Binding-site contacts:
Ligand atom CA contacts residue GLU189 of chain 1.A at 3.5 Å.
Ligand atom CB contacts residue ASN233 of chain 1.A at 3.6 Å.
Ligand atom O contacts residue ASN233 of chain 1.A at 2.8 Å (h-bond).
Ligand atom CA contacts residue LEU181 of chain 1.A at 3.6 Å (hydrophobic).
Ligand atom N contacts residue GLU189 of chain 1.A at 2.5 Å (salt-bridge).
Ligand atom CG contacts residue ARG67 of chain 1.A at 3.1 Å.
Ligand atom O1P contacts residue ARG63 of chain 1.A at 3.1 Å (salt-bridge).
Ligand atom C contacts residue GLU189 of chain 1.A at 2.8 Å.
Ligand atom CA contacts residue ASN182 of chain 1.A at 3.4 Å.
Ligand atom CG contacts residue ASN233 of chain 1.A at 3.6 Å.
Ligand atom C contacts residue ASN233 of chain 1.A at 3.7 Å.
Ligand atom O3P contacts residue LYS56 of chain 1.A at 3.0 Å (salt-bridge).
Ligand atom O3P contacts residue ARG63 of chain 1.A at 2.4 Å (salt-bridge).
Ligand atom O2P contacts residue TYR137 of chain 1.A at 2.6 Å (h-bond).
Ligand atom CD2 contacts residue ASN233 of chain 1.A at 3.0 Å.
Ligand atom P contacts residue ARG136 of chain 1.A at 3.7 Å.
Ligand atom CB contacts residue TRP237 of chain 1.A at 3.7 Å (hydrophobic).
Ligand atom O contacts residue ASN182 of chain 1.A at 3.0 Å (h-bond).
Ligand atom CA contacts residue GLU189 of chain 1.A at 2.9 Å.
Ligand atom O contacts residue LYS129 of chain 1.A at 2.9 Å (salt-bridge).
Ligand atom CB contacts residue GLU189 of chain 1.A at 3.2 Å.
Ligand atom O1P contacts residue ARG136 of chain 1.A at 3.0 Å (salt-bridge).
Ligand atom CB contacts residue ASN182 of chain 1.A at 3.1 Å.
Ligand atom OXT contacts residue FSC1 of chain 1.C at 3.6 Å.
Ligand atom CB contacts residue ASN233 of chain 1.A at 3.5 Å.
Ligand atom NE2 contacts residue ARG67 of chain 1.A at 3.2 Å (salt-bridge).
Ligand atom O contacts residue GLU189 of chain 1.A at 3.7 Å.
Ligand atom CG1 contacts residue GLY178 of chain 1.A at 3.6 Å.
Ligand atom OG contacts residue GLU189 of chain 1.A at 2.7 Å (salt-bridge).
Ligand atom P contacts residue ARG63 of chain 1.A at 3.2 Å.
Ligand atom O contacts residue VAL185 of chain 1.A at 3.4 Å.
Ligand atom N contacts residue ASN233 of chain 1.A at 3.0 Å (h-bond).
Ligand atom CB contacts residue ARG67 of chain 1.A at 3.6 Å.
Ligand atom OG contacts residue TRP237 of chain 1.A at 2.7 Å (h-bond).
Ligand atom CE2 contacts residue ASP232 of chain 1.A at 3.6 Å.
Ligand atom C contacts residue LEU181 of chain 1.A at 3.7 Å (hydrophobic).
Ligand atom N contacts residue ASN182 of chain 1.A at 3.1 Å (h-bond).
Ligand atom O2P contacts residue ARG136 of chain 1.A at 2.7 Å (salt-bridge).
Ligand atom O contacts residue LEU181 of chain 1.A at 3.3 Å.
Ligand atom CG2 contacts residue FSC1 of chain 1.C at 3.5 Å.

This protein binds this small molecule.
Small molecule (SMILES): CC(C)[C@H](NC(=O)[C@@H](NC(=O)[C@H](Cc1ccc(O)cc1)NC(=O)[C@H](CO)NC(=O)[C@@H](N)CCC(N)=O)[C@@H](C)OP(=O)(O)O)C(=O)O

Sequence of chain 1.A:
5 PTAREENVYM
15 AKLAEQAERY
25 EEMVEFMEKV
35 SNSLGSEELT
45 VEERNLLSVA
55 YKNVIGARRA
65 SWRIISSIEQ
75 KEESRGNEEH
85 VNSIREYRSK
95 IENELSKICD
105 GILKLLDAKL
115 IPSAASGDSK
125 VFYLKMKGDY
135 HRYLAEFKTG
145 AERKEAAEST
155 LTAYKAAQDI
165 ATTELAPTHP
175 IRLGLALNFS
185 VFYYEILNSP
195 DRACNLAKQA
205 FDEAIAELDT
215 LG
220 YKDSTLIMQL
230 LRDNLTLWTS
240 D